Sequence of chain 1.A:
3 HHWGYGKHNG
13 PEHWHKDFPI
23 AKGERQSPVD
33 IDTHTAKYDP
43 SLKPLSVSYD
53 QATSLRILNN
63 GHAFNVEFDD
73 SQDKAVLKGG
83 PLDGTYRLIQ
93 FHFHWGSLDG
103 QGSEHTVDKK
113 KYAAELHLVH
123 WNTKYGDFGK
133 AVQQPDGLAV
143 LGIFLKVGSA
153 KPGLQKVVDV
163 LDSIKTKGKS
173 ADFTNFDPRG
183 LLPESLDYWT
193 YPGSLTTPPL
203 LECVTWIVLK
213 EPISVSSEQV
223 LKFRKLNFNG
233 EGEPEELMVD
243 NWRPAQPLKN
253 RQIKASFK

This protein binds this small molecule.
Small molecule (SMILES): Cc1cc(C)cc(S(N)(=O)=O)c1

Binding-site contacts:
Ligand atom S2 contacts residue HIS94 of chain 1.A at 3.9 Å.
Ligand atom C6 contacts residue GLN92 of chain 1.A at 4.2 Å.
Ligand atom C5 contacts residue HIS94 of chain 1.A at 3.9 Å.
Ligand atom S2 contacts residue ZN1 of chain 1.B at 3.0 Å.
Ligand atom S2 contacts residue THR198 of chain 1.A at 3.9 Å.
Ligand atom S2 contacts residue HIS119 of chain 1.A at 4.0 Å.
Ligand atom N3 contacts residue HIS119 of chain 1.A at 3.5 Å (h-bond).
Ligand atom C5 contacts residue VAL121 of chain 1.A at 4.0 Å (hydrophobic).
Ligand atom C7 contacts residue PHE130 of chain 1.A at 3.7 Å (hydrophobic).
Ligand atom N3 contacts residue HIS94 of chain 1.A at 3.2 Å (h-bond).
Ligand atom C10 contacts residue LEU197 of chain 1.A at 3.8 Å (hydrophobic).
Ligand atom O1 contacts residue VAL121 of chain 1.A at 3.9 Å.
Ligand atom O1 contacts residue ZN1 of chain 1.B at 3.0 Å.
Ligand atom O12 contacts residue TRP208 of chain 1.A at 3.7 Å.
Ligand atom C9 contacts residue THR199 of chain 1.A at 3.9 Å.
Ligand atom O12 contacts residue ZN1 of chain 1.B at 4.1 Å.
Ligand atom C10 contacts residue PRO200 of chain 1.A at 3.5 Å (hydrophobic).
Ligand atom C6 contacts residue LEU197 of chain 1.A at 4.1 Å (hydrophobic).
Ligand atom N3 contacts residue ZN1 of chain 1.B at 2.0 Å.
Ligand atom C4 contacts residue HIS94 of chain 1.A at 4.1 Å.
Ligand atom O12 contacts residue THR198 of chain 1.A at 2.9 Å (h-bond).
Ligand atom C8 contacts residue LEU197 of chain 1.A at 4.0 Å (hydrophobic).
Ligand atom C9 contacts residue LEU197 of chain 1.A at 3.9 Å (hydrophobic).
Ligand atom O1 contacts residue HIS119 of chain 1.A at 3.5 Å (h-bond).
Ligand atom O12 contacts residue SER196 of chain 1.A at 4.2 Å.
Ligand atom C11 contacts residue LEU197 of chain 1.A at 3.8 Å (hydrophobic).
Ligand atom O1 contacts residue VAL142 of chain 1.A at 4.0 Å.
Ligand atom C4 contacts residue LEU197 of chain 1.A at 3.9 Å (hydrophobic).
Ligand atom C11 contacts residue THR199 of chain 1.A at 3.9 Å.
Ligand atom C10 contacts residue THR199 of chain 1.A at 3.1 Å.
Ligand atom C4 contacts residue ZN1 of chain 1.B at 4.2 Å.
Ligand atom C7 contacts residue VAL121 of chain 1.A at 3.8 Å (hydrophobic).
Ligand atom O1 contacts residue HIS94 of chain 1.A at 3.2 Å.
Ligand atom N3 contacts residue THR198 of chain 1.A at 2.9 Å (h-bond).
Ligand atom C5 contacts residue LEU197 of chain 1.A at 4.0 Å (hydrophobic).
Ligand atom C7 contacts residue GLN92 of chain 1.A at 3.5 Å.
Ligand atom O12 contacts residue LEU197 of chain 1.A at 3.3 Å.
Ligand atom N3 contacts residue HIS96 of chain 1.A at 3.3 Å (h-bond).
Ligand atom C10 contacts residue PRO201 of chain 1.A at 4.0 Å (hydrophobic).
Ligand atom O1 contacts residue TRP208 of chain 1.A at 4.2 Å.